Sequence of chain 1.H:
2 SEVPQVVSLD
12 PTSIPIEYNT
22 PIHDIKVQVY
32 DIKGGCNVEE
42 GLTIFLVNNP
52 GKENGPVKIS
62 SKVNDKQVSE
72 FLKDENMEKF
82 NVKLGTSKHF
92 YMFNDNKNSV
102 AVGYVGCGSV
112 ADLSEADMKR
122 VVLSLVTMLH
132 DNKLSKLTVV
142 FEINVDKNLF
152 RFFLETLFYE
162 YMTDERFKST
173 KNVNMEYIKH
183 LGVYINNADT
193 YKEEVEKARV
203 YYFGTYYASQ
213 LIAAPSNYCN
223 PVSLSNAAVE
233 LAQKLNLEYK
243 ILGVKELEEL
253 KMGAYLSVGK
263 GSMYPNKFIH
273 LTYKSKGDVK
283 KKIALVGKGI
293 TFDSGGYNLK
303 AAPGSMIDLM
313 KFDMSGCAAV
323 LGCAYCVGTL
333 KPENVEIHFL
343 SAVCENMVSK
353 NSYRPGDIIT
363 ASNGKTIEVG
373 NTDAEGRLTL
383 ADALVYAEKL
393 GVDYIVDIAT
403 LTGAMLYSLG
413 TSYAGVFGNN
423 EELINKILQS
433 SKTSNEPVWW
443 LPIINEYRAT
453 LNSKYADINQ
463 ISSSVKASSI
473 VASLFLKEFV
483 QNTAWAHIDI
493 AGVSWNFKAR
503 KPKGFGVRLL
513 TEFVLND

The small molecule below binds the protein below.
Small molecule (SMILES): CC(C)C[C@H](CP(=O)(O)[C@@H](N)c1ccccc1)C(=O)O

Binding-site contacts:
Ligand atom C07 contacts residue CO31 of chain 1.YB at 3.2 Å.
Ligand atom O10 contacts residue ASP295 of chain 1.H at 3.0 Å (salt-bridge).
Ligand atom C11 contacts residue THR402 of chain 1.H at 3.3 Å.
Ligand atom C18 contacts residue THR402 of chain 1.H at 3.5 Å.
Ligand atom O09 contacts residue LEU403 of chain 1.H at 3.8 Å.
Ligand atom P08 contacts residue LEU403 of chain 1.H at 3.7 Å.
Ligand atom P08 contacts residue ASP295 of chain 1.H at 3.7 Å.
Ligand atom O10 contacts residue ZN1 of chain 1.ZB at 3.6 Å.
Ligand atom N12 contacts residue THR402 of chain 1.H at 3.7 Å.
Ligand atom N12 contacts residue ASP315 of chain 1.H at 2.9 Å (salt-bridge).
Ligand atom C11 contacts residue ZN1 of chain 1.ZB at 2.9 Å.
Ligand atom O09 contacts residue ASP295 of chain 1.H at 3.5 Å (salt-bridge).
Ligand atom C17 contacts residue ALA493 of chain 1.H at 3.8 Å (hydrophobic).
Ligand atom C18 contacts residue ALA493 of chain 1.H at 3.8 Å (hydrophobic).
Ligand atom O09 contacts residue ZN1 of chain 1.ZB at 2.4 Å.
Ligand atom O09 contacts residue LYS290 of chain 1.H at 3.2 Å (salt-bridge).
Ligand atom O09 contacts residue ZN1 of chain 1.AC at 2.7 Å.
Ligand atom O09 contacts residue CO31 of chain 1.YB at 2.7 Å (h-bond).
Ligand atom C16 contacts residue MET308 of chain 1.H at 3.8 Å (hydrophobic).
Ligand atom O10 contacts residue ZN1 of chain 1.AC at 2.1 Å.
Ligand atom O20 contacts residue GLY405 of chain 1.H at 2.3 Å (h-bond).
Ligand atom C16 contacts residue GLY405 of chain 1.H at 3.7 Å.
Ligand atom N12 contacts residue ZN1 of chain 1.ZB at 2.2 Å.
Ligand atom O09 contacts residue ASP375 of chain 1.H at 3.1 Å (salt-bridge).
Ligand atom O10 contacts residue ASP375 of chain 1.H at 3.0 Å (salt-bridge).
Ligand atom C15 contacts residue MET312 of chain 1.H at 3.6 Å (hydrophobic).
Ligand atom C14 contacts residue LYS302 of chain 1.H at 3.6 Å.
Ligand atom N12 contacts residue ASP295 of chain 1.H at 3.2 Å (salt-bridge).
Ligand atom P08 contacts residue ZN1 of chain 1.ZB at 3.1 Å.
Ligand atom C11 contacts residue LEU403 of chain 1.H at 3.8 Å (hydrophobic).
Ligand atom O09 contacts residue GLU377 of chain 1.H at 3.2 Å (salt-bridge).
Ligand atom C07 contacts residue LEU403 of chain 1.H at 3.0 Å (hydrophobic).
Ligand atom N12 contacts residue LYS290 of chain 1.H at 3.6 Å (salt-bridge).
Ligand atom C19 contacts residue GLY405 of chain 1.H at 3.4 Å.
Ligand atom C11 contacts residue LYS290 of chain 1.H at 3.8 Å.
Ligand atom C14 contacts residue MET312 of chain 1.H at 3.7 Å (hydrophobic).
Ligand atom P08 contacts residue ZN1 of chain 1.AC at 3.0 Å.
Ligand atom O10 contacts residue LYS302 of chain 1.H at 2.8 Å (salt-bridge).
Ligand atom O20 contacts residue THR404 of chain 1.H at 3.3 Å.
Ligand atom P08 contacts residue ASP375 of chain 1.H at 3.5 Å.